Binding-site contacts:
Ligand atom C7 contacts residue 5LD1 of chain 2.E at 0.5 Å.
Ligand atom O11 contacts residue 5LD1 of chain 2.E at 0.1 Å (h-bond).
Ligand atom O11 contacts residue LYS199 of chain 2.A at 2.6 Å (salt-bridge).
Ligand atom O13 contacts residue 5LD1 of chain 2.E at 0.7 Å (h-bond).
Ligand atom C3 contacts residue MN1 of chain 2.C at 3.2 Å.
Ligand atom N1 contacts residue MN1 of chain 2.B at 2.2 Å.
Ligand atom N1 contacts residue GLU171 of chain 1.A at 3.1 Å (salt-bridge).
Ligand atom O13 contacts residue GLU19 of chain 9.A at 2.7 Å (salt-bridge).
Ligand atom N4 contacts residue HIS71 of chain 9.A at 3.0 Å (h-bond).
Ligand atom C5 contacts residue MN1 of chain 2.C at 3.2 Å.
Ligand atom C8 contacts residue 5LD1 of chain 2.E at 0.3 Å.
Ligand atom C5 contacts residue MN1 of chain 2.B at 3.3 Å.
Ligand atom C6 contacts residue 5LD1 of chain 2.E at 1.4 Å.
Ligand atom N1 contacts residue HIS72 of chain 9.A at 3.3 Å (h-bond).
Ligand atom N2 contacts residue MN1 of chain 2.B at 3.3 Å.
Ligand atom C3 contacts residue 5LD1 of chain 2.E at 0.6 Å.
Ligand atom C5 contacts residue 5LD1 of chain 2.E at 0.3 Å.
Ligand atom N4 contacts residue 5LD1 of chain 2.E at 0.1 Å (h-bond).
Ligand atom N4 contacts residue GLU75 of chain 9.A at 3.1 Å (salt-bridge).
Ligand atom N1 contacts residue 5LD1 of chain 2.E at 0.4 Å (h-bond).
Ligand atom O13 contacts residue MN1 of chain 2.B at 2.4 Å.
Ligand atom N4 contacts residue HIS168 of chain 1.A at 3.3 Å (h-bond).
Ligand atom N4 contacts residue MN1 of chain 2.C at 2.2 Å.
Ligand atom O11 contacts residue ARG119 of chain 2.A at 2.9 Å (salt-bridge).
Ligand atom O10 contacts residue ARG119 of chain 2.A at 3.0 Å (salt-bridge).
Ligand atom C7 contacts residue GLU19 of chain 9.A at 3.4 Å.
Ligand atom C6 contacts residue GLU171 of chain 1.A at 3.2 Å.
Ligand atom C5 contacts residue HIS71 of chain 9.A at 3.1 Å.
Ligand atom O10 contacts residue 5LD1 of chain 2.E at 0.5 Å (h-bond).
Ligand atom O12 contacts residue 5LD1 of chain 2.E at 0.3 Å (h-bond).
Ligand atom P9 contacts residue 5LD1 of chain 2.E at 0.2 Å.
Ligand atom N1 contacts residue HIS167 of chain 1.A at 3.1 Å (h-bond).
Ligand atom O10 contacts residue LYS175 of chain 1.A at 2.8 Å (salt-bridge).
Ligand atom O13 contacts residue HIS72 of chain 9.A at 3.2 Å (h-bond).
Ligand atom C5 contacts residue HIS167 of chain 1.A at 3.3 Å.
Ligand atom O12 contacts residue ARG97 of chain 2.A at 2.8 Å (salt-bridge).
Ligand atom O12 contacts residue SER197 of chain 2.A at 2.6 Å (h-bond).
Ligand atom O10 contacts residue ARG97 of chain 2.A at 2.8 Å (salt-bridge).
Ligand atom N2 contacts residue 5LD1 of chain 2.E at 0.8 Å (h-bond).
Ligand atom O13 contacts residue GLU171 of chain 1.A at 3.4 Å (salt-bridge).

Sequence of chain 2.A:
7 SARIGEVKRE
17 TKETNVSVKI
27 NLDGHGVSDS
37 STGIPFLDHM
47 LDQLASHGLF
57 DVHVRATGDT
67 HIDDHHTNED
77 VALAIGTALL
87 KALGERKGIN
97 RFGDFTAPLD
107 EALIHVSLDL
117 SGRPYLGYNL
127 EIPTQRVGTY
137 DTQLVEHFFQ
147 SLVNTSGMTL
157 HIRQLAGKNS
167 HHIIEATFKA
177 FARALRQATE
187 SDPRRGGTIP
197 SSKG

Sequence of chain 1.A:
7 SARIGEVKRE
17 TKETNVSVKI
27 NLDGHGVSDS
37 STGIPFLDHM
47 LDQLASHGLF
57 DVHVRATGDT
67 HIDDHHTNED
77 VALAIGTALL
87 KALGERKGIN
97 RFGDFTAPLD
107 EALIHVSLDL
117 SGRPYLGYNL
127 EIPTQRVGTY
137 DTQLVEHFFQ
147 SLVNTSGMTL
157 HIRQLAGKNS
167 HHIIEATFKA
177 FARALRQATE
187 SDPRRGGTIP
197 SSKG

Sequence of chain 9.A:
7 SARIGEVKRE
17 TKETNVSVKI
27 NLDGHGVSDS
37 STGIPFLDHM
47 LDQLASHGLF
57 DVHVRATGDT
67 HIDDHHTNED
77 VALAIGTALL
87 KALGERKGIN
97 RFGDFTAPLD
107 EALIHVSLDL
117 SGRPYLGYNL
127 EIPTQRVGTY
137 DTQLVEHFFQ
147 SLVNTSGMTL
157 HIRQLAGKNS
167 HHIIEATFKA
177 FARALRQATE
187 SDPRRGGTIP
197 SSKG

This protein binds this small molecule.
Small molecule (SMILES): O=P(O)(O)C[C@@H](O)Cn1cncn1